Binding-site contacts:
Ligand atom C8 contacts residue ILE826 of chain 1.C at 4.2 Å (hydrophobic).
Ligand atom O5 contacts residue THR618 of chain 1.B at 3.9 Å.
Ligand atom O7 contacts residue GLN644 of chain 1.B at 4.3 Å.
Ligand atom O5 contacts residue ASN616 of chain 1.B at 2.4 Å (h-bond).
Ligand atom N2 contacts residue ASN616 of chain 1.B at 2.9 Å (h-bond).
Ligand atom C6 contacts residue THR618 of chain 1.B at 4.1 Å.
Ligand atom C5 contacts residue ASN616 of chain 1.B at 3.6 Å.
Ligand atom C2 contacts residue ASN616 of chain 1.B at 2.5 Å.
Ligand atom C3 contacts residue ASN616 of chain 1.B at 3.8 Å.
Ligand atom C4 contacts residue ASN616 of chain 1.B at 4.2 Å.
Ligand atom C5 contacts residue THR618 of chain 1.B at 4.3 Å.
Ligand atom C1 contacts residue ASN616 of chain 1.B at 1.4 Å.
Ligand atom C7 contacts residue ASN616 of chain 1.B at 3.5 Å.
Ligand atom O7 contacts residue ASN616 of chain 1.B at 3.7 Å.

A protein and the small-molecule ligand that binds it are described below.
Small molecule (SMILES): CC(=O)N[C@@H]1[C@@H](O)[C@H](O)[C@@H](CO)O[C@H]1O

Sequence of chain 1.C:
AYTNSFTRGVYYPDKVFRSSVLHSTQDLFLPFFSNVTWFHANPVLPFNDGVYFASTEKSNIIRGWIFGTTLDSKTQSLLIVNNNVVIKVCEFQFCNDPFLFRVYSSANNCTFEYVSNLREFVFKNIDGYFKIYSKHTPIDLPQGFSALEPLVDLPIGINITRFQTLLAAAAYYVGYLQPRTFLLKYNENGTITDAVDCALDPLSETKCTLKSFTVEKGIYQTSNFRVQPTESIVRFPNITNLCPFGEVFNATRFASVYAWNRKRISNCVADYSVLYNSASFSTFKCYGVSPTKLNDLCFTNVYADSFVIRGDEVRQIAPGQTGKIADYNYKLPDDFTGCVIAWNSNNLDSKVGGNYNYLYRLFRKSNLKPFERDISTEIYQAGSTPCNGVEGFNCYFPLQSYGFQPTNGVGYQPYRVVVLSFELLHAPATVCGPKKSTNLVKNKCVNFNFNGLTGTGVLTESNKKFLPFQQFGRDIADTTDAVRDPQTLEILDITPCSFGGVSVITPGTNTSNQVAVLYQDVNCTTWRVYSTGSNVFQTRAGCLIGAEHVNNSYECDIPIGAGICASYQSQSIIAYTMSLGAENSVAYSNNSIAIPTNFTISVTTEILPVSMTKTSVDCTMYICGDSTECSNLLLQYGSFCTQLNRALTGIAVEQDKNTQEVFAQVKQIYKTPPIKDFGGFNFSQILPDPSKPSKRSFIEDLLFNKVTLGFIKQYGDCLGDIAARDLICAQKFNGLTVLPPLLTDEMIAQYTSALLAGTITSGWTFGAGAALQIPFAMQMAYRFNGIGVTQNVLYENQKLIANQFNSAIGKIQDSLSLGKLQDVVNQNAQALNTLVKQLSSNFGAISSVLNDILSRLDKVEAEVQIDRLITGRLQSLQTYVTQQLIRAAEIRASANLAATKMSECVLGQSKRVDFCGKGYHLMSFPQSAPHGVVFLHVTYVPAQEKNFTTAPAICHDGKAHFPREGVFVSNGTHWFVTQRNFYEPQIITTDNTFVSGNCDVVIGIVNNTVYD

Sequence of chain 1.B:
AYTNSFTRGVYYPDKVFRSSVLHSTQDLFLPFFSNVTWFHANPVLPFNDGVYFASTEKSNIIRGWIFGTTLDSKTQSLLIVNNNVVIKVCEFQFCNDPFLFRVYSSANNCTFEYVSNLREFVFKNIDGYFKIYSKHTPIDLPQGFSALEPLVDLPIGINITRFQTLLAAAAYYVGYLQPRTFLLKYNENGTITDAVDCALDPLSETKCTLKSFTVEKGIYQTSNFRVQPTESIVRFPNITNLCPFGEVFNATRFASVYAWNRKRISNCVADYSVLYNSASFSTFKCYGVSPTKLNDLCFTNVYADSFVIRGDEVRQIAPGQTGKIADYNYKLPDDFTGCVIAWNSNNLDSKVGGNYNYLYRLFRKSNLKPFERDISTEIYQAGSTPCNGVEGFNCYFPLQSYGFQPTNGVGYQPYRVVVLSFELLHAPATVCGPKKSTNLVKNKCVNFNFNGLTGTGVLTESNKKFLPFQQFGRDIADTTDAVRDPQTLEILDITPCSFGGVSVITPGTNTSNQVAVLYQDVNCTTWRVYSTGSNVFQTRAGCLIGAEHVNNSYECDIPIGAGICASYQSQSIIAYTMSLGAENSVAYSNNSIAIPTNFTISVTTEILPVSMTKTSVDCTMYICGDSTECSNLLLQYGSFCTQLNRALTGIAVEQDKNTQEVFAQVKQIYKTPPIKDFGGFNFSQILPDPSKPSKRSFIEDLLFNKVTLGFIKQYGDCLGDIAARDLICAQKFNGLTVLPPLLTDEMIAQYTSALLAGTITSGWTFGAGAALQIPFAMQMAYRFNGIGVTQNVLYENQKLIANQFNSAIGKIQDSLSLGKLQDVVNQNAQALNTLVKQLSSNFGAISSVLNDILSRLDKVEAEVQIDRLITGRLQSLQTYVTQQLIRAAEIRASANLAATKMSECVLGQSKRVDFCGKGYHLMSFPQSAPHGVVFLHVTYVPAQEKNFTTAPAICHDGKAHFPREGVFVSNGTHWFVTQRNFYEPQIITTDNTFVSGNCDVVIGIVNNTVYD